Sequence of chain 1.B:
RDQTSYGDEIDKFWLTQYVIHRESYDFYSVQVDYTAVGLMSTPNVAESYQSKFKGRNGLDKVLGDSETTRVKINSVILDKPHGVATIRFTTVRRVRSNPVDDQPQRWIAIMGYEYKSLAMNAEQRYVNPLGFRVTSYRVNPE

This protein binds this small molecule.
Small molecule (SMILES): O=C(O)c1ccco1

Binding-site contacts:
Ligand atom C1 contacts residue LEU78 of chain 1.B at 3.8 Å (hydrophobic).
Ligand atom C4 contacts residue VAL49 of chain 1.B at 4.0 Å (hydrophobic).
Ligand atom C5 contacts residue TYR68 of chain 1.B at 3.2 Å (hydrophobic).
Ligand atom C4 contacts residue PHE72 of chain 1.B at 4.2 Å (hydrophobic).
Ligand atom C1 contacts residue LYS71 of chain 1.B at 3.6 Å.
Ligand atom C5 contacts residue ARG41 of chain 1.B at 3.7 Å.
Ligand atom C2 contacts residue PHE72 of chain 1.B at 4.0 Å (hydrophobic).
Ligand atom C4 contacts residue HIS40 of chain 1.B at 3.9 Å.
Ligand atom C2 contacts residue SER43 of chain 1.B at 3.3 Å.
Ligand atom C3 contacts residue TYR44 of chain 1.B at 3.6 Å (hydrophobic).
Ligand atom O6 contacts residue LEU78 of chain 1.B at 4.2 Å.
Ligand atom O8 contacts residue ARG41 of chain 1.B at 2.7 Å (salt-bridge).
Ligand atom C4 contacts residue TYR44 of chain 1.B at 4.3 Å (hydrophobic).
Ligand atom C1 contacts residue ARG41 of chain 1.B at 3.1 Å.
Ligand atom O8 contacts residue SER43 of chain 1.B at 3.9 Å.
Ligand atom O6 contacts residue ARG41 of chain 1.B at 3.5 Å (salt-bridge).
Ligand atom O6 contacts residue GLU42 of chain 1.B at 4.0 Å.
Ligand atom C3 contacts residue LEU78 of chain 1.B at 4.1 Å (hydrophobic).
Ligand atom C4 contacts residue TYR68 of chain 1.B at 4.3 Å (hydrophobic).
Ligand atom C3 contacts residue ARG41 of chain 1.B at 4.1 Å.
Ligand atom C5 contacts residue SER43 of chain 1.B at 3.8 Å.
Ligand atom C3 contacts residue SER43 of chain 1.B at 2.9 Å.
Ligand atom C5 contacts residue HIS40 of chain 1.B at 3.0 Å.
Ligand atom C1 contacts residue SER43 of chain 1.B at 4.0 Å.
Ligand atom C5 contacts residue ASP52 of chain 1.B at 4.1 Å.
Ligand atom O7 contacts residue ARG41 of chain 1.B at 3.6 Å (salt-bridge).
Ligand atom C4 contacts residue ASP52 of chain 1.B at 4.3 Å.
Ligand atom O6 contacts residue LYS71 of chain 1.B at 4.3 Å.
Ligand atom O8 contacts residue PHE72 of chain 1.B at 3.9 Å.
Ligand atom C2 contacts residue ARG41 of chain 1.B at 3.0 Å.
Ligand atom O7 contacts residue LYS71 of chain 1.B at 2.4 Å (salt-bridge).
Ligand atom O7 contacts residue PHE72 of chain 1.B at 4.3 Å.
Ligand atom C5 contacts residue PHE72 of chain 1.B at 4.1 Å (hydrophobic).
Ligand atom C3 contacts residue PHE72 of chain 1.B at 4.2 Å (hydrophobic).
Ligand atom C2 contacts residue LEU78 of chain 1.B at 4.2 Å (hydrophobic).
Ligand atom O7 contacts residue LEU78 of chain 1.B at 3.7 Å.
Ligand atom C4 contacts residue SER43 of chain 1.B at 3.2 Å.
Ligand atom O8 contacts residue TYR68 of chain 1.B at 3.5 Å (h-bond).
Ligand atom O6 contacts residue SER43 of chain 1.B at 3.8 Å.
Ligand atom O8 contacts residue HIS40 of chain 1.B at 3.7 Å.